Sequence of chain 47.C:
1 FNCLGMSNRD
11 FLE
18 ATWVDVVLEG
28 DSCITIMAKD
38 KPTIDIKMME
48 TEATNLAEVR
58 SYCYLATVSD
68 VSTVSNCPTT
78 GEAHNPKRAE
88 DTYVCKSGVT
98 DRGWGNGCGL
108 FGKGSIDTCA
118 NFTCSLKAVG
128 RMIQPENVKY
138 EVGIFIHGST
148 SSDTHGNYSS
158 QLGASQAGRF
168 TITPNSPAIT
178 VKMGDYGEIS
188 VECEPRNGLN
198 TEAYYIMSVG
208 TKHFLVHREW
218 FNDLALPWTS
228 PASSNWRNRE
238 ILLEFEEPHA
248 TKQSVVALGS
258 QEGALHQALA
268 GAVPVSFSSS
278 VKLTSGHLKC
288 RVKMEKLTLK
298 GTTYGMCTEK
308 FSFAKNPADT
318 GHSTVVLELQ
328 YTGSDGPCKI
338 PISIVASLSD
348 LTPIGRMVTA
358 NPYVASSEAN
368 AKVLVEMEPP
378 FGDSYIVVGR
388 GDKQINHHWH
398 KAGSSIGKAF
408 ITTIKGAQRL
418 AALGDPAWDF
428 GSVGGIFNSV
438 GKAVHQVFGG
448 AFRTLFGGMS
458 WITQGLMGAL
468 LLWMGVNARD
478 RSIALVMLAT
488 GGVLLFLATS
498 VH

A protein and the small-molecule ligand that binds it are described below.
Small molecule (SMILES): CC(=O)N[C@@H]1[C@@H](O)[C@H](O)[C@@H](CO)O[C@H]1O

Binding-site contacts:
Ligand atom O5 contacts residue PHE119 of chain 47.C at 4.2 Å.
Ligand atom C6 contacts residue THR120 of chain 47.C at 3.4 Å.
Ligand atom C1 contacts residue SER66 of chain 47.C at 4.2 Å.
Ligand atom C4 contacts residue ASN118 of chain 47.C at 4.2 Å.
Ligand atom C6 contacts residue PHE119 of chain 47.C at 4.1 Å (hydrophobic).
Ligand atom C2 contacts residue ASN118 of chain 47.C at 2.4 Å.
Ligand atom C8 contacts residue TYR90 of chain 47.C at 3.9 Å (hydrophobic).
Ligand atom C7 contacts residue TYR90 of chain 47.C at 3.8 Å (hydrophobic).
Ligand atom N2 contacts residue TYR90 of chain 47.C at 4.5 Å.
Ligand atom C6 contacts residue THR89 of chain 47.C at 4.2 Å.
Ligand atom O6 contacts residue THR89 of chain 47.C at 3.5 Å.
Ligand atom O6 contacts residue THR120 of chain 47.C at 3.1 Å (h-bond).
Ligand atom O5 contacts residue ASN118 of chain 47.C at 2.4 Å (h-bond).
Ligand atom N2 contacts residue ASN118 of chain 47.C at 2.9 Å (h-bond).
Ligand atom O6 contacts residue ASN118 of chain 47.C at 4.1 Å.
Ligand atom C1 contacts residue ASN118 of chain 47.C at 1.4 Å.
Ligand atom C3 contacts residue ASN118 of chain 47.C at 3.8 Å.
Ligand atom O5 contacts residue THR89 of chain 47.C at 3.8 Å.
Ligand atom C7 contacts residue ASN118 of chain 47.C at 3.6 Å.
Ligand atom O7 contacts residue ASN118 of chain 47.C at 4.5 Å.
Ligand atom C2 contacts residue SER66 of chain 47.C at 4.4 Å.
Ligand atom C8 contacts residue ASN118 of chain 47.C at 3.9 Å.
Ligand atom C5 contacts residue THR89 of chain 47.C at 4.1 Å.
Ligand atom O5 contacts residue THR120 of chain 47.C at 3.4 Å (h-bond).
Ligand atom C5 contacts residue ASN118 of chain 47.C at 3.7 Å.
Ligand atom C1 contacts residue THR89 of chain 47.C at 3.9 Å.
Ligand atom C5 contacts residue THR120 of chain 47.C at 4.0 Å.
Ligand atom O6 contacts residue PHE119 of chain 47.C at 2.8 Å (h-bond).
Ligand atom O7 contacts residue TYR90 of chain 47.C at 3.7 Å.